Binding-site contacts:
Ligand atom O6 contacts residue THR108 of chain 1.B at 3.1 Å.
Ligand atom C8 contacts residue ASN234 of chain 1.B at 4.4 Å.
Ligand atom N2 contacts residue ASN234 of chain 1.B at 3.5 Å (h-bond).
Ligand atom O5 contacts residue ASN234 of chain 1.B at 3.6 Å.
Ligand atom C1 contacts residue THR236 of chain 1.B at 3.7 Å.
Ligand atom C6 contacts residue THR108 of chain 1.B at 3.4 Å.
Ligand atom C1 contacts residue ASN234 of chain 1.B at 3.0 Å.
Ligand atom C6 contacts residue THR236 of chain 1.B at 3.4 Å.
Ligand atom C5 contacts residue THR236 of chain 1.B at 3.6 Å.
Ligand atom O5 contacts residue THR236 of chain 1.B at 2.8 Å (h-bond).
Ligand atom O5 contacts residue THR108 of chain 1.B at 4.0 Å.
Ligand atom C7 contacts residue ASN234 of chain 1.B at 3.2 Å.
Ligand atom C4 contacts residue THR108 of chain 1.B at 4.5 Å.
Ligand atom O7 contacts residue ASN234 of chain 1.B at 2.5 Å (h-bond).
Ligand atom C2 contacts residue ASN234 of chain 1.B at 3.2 Å.
Ligand atom C5 contacts residue THR108 of chain 1.B at 4.2 Å.

A protein and the small-molecule ligand that binds it are described below.
Small molecule (SMILES): CC(=O)N[C@@H]1[C@@H](O)[C@H](O)[C@@H](CO)O[C@H]1O

Sequence of chain 1.B:
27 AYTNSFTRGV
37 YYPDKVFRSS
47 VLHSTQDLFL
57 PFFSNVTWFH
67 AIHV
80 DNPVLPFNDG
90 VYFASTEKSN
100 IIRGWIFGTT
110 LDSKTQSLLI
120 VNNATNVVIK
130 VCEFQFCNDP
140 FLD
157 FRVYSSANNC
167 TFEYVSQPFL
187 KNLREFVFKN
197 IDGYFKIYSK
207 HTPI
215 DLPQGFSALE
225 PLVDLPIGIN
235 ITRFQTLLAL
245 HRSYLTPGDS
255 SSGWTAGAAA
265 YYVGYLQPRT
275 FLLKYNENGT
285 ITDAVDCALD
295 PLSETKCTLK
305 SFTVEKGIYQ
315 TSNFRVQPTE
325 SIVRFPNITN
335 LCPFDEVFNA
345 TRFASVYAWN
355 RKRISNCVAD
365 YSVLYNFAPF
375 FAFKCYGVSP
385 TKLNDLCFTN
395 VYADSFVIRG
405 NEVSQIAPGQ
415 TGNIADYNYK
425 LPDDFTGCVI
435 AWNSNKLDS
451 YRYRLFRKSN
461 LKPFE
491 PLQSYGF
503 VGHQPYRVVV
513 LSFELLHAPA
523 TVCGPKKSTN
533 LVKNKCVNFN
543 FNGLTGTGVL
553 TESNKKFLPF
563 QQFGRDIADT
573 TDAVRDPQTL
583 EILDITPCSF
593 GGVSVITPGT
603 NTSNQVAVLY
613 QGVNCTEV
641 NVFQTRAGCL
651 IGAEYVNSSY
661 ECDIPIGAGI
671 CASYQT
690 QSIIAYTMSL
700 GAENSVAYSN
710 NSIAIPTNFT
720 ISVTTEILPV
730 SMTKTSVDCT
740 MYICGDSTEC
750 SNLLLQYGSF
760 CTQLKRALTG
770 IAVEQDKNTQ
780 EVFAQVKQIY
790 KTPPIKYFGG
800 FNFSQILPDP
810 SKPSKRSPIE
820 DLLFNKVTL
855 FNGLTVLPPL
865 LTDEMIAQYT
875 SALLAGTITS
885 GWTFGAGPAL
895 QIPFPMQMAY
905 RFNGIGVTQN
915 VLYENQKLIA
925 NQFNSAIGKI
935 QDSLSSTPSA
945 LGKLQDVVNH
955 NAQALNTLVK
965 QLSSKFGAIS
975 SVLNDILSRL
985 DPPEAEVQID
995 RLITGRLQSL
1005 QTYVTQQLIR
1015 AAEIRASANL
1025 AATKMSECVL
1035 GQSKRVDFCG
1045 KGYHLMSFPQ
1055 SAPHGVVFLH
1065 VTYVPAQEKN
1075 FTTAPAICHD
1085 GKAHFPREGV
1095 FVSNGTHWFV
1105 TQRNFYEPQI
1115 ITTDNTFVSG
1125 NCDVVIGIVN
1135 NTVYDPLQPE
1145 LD